This protein binds this small molecule.
Small molecule (SMILES): CC(=O)N[C@H]1[C@H](O[C@H]2[C@H](O)[C@@H](NC(C)=O)CO[C@@H]2CO)O[C@H](CO)[C@@H](O)[C@@H]1O

Sequence of chain 1.B:
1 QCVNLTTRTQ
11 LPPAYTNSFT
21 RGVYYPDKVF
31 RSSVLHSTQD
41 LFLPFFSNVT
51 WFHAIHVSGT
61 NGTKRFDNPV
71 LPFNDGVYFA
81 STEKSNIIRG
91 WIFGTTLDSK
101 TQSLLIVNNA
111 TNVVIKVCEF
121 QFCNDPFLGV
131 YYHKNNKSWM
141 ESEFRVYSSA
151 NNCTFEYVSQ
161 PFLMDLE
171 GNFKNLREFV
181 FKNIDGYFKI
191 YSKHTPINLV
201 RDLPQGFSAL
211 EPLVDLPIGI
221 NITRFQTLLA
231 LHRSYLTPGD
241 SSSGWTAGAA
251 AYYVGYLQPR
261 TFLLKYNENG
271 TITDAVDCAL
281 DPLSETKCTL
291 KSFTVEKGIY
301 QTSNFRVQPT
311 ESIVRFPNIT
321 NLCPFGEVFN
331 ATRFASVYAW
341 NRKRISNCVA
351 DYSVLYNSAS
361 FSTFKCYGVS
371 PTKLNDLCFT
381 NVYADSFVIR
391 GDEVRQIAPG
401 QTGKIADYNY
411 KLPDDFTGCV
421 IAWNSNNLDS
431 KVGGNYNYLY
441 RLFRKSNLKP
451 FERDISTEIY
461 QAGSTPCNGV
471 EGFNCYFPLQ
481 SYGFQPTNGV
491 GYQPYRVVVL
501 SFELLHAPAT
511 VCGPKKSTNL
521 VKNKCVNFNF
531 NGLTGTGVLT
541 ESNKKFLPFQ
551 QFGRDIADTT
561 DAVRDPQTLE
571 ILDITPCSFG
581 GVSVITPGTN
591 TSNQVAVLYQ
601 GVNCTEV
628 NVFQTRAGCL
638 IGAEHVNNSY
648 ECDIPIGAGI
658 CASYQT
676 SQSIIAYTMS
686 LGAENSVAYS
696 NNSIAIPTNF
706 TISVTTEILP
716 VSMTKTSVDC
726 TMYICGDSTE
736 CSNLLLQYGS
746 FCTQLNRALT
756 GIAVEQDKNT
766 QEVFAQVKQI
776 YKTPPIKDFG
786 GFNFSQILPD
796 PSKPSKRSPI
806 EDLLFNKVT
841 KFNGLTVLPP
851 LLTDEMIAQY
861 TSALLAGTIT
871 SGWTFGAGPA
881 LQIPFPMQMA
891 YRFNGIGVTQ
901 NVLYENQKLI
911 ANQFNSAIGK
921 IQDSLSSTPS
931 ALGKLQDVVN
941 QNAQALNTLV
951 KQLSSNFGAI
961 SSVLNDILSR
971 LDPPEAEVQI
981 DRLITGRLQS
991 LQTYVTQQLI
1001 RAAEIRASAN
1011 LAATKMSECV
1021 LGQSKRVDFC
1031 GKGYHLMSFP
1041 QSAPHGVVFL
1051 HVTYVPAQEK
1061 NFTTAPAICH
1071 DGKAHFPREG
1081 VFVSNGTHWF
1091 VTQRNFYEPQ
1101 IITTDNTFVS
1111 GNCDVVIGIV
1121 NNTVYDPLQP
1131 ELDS

Binding-site contacts:
Ligand atom C3 contacts residue ASN1121 of chain 1.B at 3.8 Å.
Ligand atom C4 contacts residue ASN1121 of chain 1.B at 4.2 Å.
Ligand atom C5 contacts residue ASN1121 of chain 1.B at 3.6 Å.
Ligand atom C7 contacts residue ASN1121 of chain 1.B at 3.5 Å.
Ligand atom N2 contacts residue ASN1121 of chain 1.B at 2.9 Å (h-bond).
Ligand atom O7 contacts residue ASN1121 of chain 1.B at 3.8 Å.
Ligand atom C2 contacts residue ASN1121 of chain 1.B at 2.4 Å.
Ligand atom O5 contacts residue ASN1121 of chain 1.B at 2.3 Å (h-bond).
Ligand atom C1 contacts residue ASN1121 of chain 1.B at 1.4 Å.